A protein and the small-molecule ligand that binds it are described below.
Small molecule (SMILES): C[C@H](NC(=O)[C@H](CC(N)=O)NC(=O)[C@@H]1CCCN1C(=O)[C@H](CC(=O)O)NC(=O)[C@@H]1CCCN1)C(=O)N[C@@H](CC(N)=O)C(=O)N1CCC[C@H]1C(=O)N[C@H](C=O)CC(N)=O

Sequence of chain 1.D:
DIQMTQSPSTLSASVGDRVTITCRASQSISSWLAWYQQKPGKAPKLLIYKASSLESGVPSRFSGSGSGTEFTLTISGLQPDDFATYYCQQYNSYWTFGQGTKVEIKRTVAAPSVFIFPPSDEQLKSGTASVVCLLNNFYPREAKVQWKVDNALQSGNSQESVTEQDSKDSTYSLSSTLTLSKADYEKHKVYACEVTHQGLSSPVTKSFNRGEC

Sequence of chain 1.C:
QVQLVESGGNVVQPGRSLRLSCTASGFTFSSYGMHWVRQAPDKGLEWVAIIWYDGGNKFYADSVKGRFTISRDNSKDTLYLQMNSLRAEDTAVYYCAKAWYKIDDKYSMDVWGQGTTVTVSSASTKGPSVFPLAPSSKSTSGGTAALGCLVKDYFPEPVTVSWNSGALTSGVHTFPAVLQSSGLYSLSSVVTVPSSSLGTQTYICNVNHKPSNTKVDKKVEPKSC

Binding-site contacts:
Ligand atom O contacts residue TYR107 of chain 1.C at 2.8 Å (h-bond).
Ligand atom C contacts residue TYR107 of chain 1.C at 3.7 Å (hydrophobic).
Ligand atom CA contacts residue PHE59 of chain 1.C at 3.7 Å (hydrophobic).
Ligand atom ND2 contacts residue TYR107 of chain 1.C at 3.3 Å (h-bond).
Ligand atom OD1 contacts residue TYR32 of chain 1.C at 3.2 Å.
Ligand atom OD1 contacts residue TYR94 of chain 1.D at 2.8 Å (h-bond).
Ligand atom OD1 contacts residue ALA99 of chain 1.C at 3.7 Å.
Ligand atom OD1 contacts residue GLY33 of chain 1.C at 2.8 Å (h-bond).
Ligand atom ND2 contacts residue TRP95 of chain 1.D at 3.4 Å.
Ligand atom CG contacts residue TYR107 of chain 1.C at 3.5 Å (hydrophobic).
Ligand atom OD1 contacts residue EDO1 of chain 1.LA at 3.1 Å (h-bond).
Ligand atom ND2 contacts residue TYR94 of chain 1.D at 2.9 Å (h-bond).
Ligand atom OD1 contacts residue TYR107 of chain 1.C at 3.8 Å.
Ligand atom O contacts residue TRP52 of chain 1.C at 3.5 Å.
Ligand atom CG contacts residue TYR91 of chain 1.D at 3.7 Å (hydrophobic).
Ligand atom CA contacts residue SER31 of chain 1.C at 3.2 Å.
Ligand atom CG contacts residue EDO1 of chain 1.LA at 3.5 Å.
Ligand atom OD2 contacts residue LYS106 of chain 1.C at 3.5 Å (salt-bridge).
Ligand atom CG contacts residue TYR94 of chain 1.D at 3.6 Å (hydrophobic).
Ligand atom OD1 contacts residue ASN92 of chain 1.D at 3.6 Å (h-bond).
Ligand atom OD1 contacts residue SER93 of chain 1.D at 3.4 Å.
Ligand atom O contacts residue GLY33 of chain 1.C at 3.5 Å (h-bond).
Ligand atom O contacts residue ASP105 of chain 1.C at 3.8 Å.
Ligand atom C contacts residue SER31 of chain 1.C at 3.4 Å.
Ligand atom N contacts residue TYR107 of chain 1.C at 3.5 Å.
Ligand atom CG contacts residue TYR94 of chain 1.D at 3.5 Å (hydrophobic).
Ligand atom C contacts residue TYR53 of chain 1.C at 3.6 Å (hydrophobic).
Ligand atom CB contacts residue SER31 of chain 1.C at 3.0 Å.
Ligand atom CB contacts residue TYR107 of chain 1.C at 3.6 Å (hydrophobic).
Ligand atom ND2 contacts residue TRP100 of chain 1.C at 3.1 Å (h-bond).
Ligand atom ND2 contacts residue EDO1 of chain 1.LA at 2.9 Å (h-bond).
Ligand atom ND2 contacts residue TYR91 of chain 1.D at 3.2 Å (h-bond).
Ligand atom CB contacts residue LYS106 of chain 1.C at 3.5 Å.
Ligand atom O contacts residue TRP52 of chain 1.C at 3.3 Å (h-bond).
Ligand atom CA contacts residue TYR107 of chain 1.C at 3.5 Å (hydrophobic).
Ligand atom O contacts residue TRP52 of chain 1.C at 3.2 Å.
Ligand atom O contacts residue LYS106 of chain 1.C at 3.3 Å.
Ligand atom CA contacts residue TRP52 of chain 1.C at 3.5 Å (hydrophobic).
Ligand atom O contacts residue TRP95 of chain 1.D at 3.2 Å.
Ligand atom O contacts residue TYR53 of chain 1.C at 2.9 Å (h-bond).